Binding-site contacts:
Ligand atom C8 contacts residue ARG57 of chain 1.B at 4.2 Å.
Ligand atom C5 contacts residue NAG1 of chain 1.R at 4.3 Å.
Ligand atom C8 contacts residue ASN69 of chain 1.B at 3.4 Å.
Ligand atom C7 contacts residue SER70 of chain 1.B at 4.4 Å.
Ligand atom O5 contacts residue ASN69 of chain 1.B at 2.8 Å (h-bond).
Ligand atom O1 contacts residue VAL31 of chain 1.B at 3.4 Å (h-bond).
Ligand atom O4 contacts residue NAG1 of chain 1.R at 3.0 Å.
Ligand atom C2 contacts residue VAL31 of chain 1.B at 4.0 Å (hydrophobic).
Ligand atom C1 contacts residue ASN69 of chain 1.B at 2.7 Å.
Ligand atom C6 contacts residue MET33 of chain 1.B at 3.5 Å (hydrophobic).
Ligand atom C3 contacts residue VAL31 of chain 1.B at 3.0 Å (hydrophobic).
Ligand atom O5 contacts residue MET33 of chain 1.B at 4.2 Å.
Ligand atom C8 contacts residue SER70 of chain 1.B at 3.7 Å.
Ligand atom C1 contacts residue VAL31 of chain 1.B at 4.3 Å (hydrophobic).
Ligand atom N2 contacts residue ASN69 of chain 1.B at 4.3 Å.
Ligand atom O4 contacts residue VAL31 of chain 1.B at 3.3 Å.
Ligand atom C6 contacts residue ASN69 of chain 1.B at 4.4 Å.
Ligand atom O3 contacts residue NAG1 of chain 1.R at 2.6 Å (h-bond).
Ligand atom O1 contacts residue ASN69 of chain 1.B at 2.1 Å (h-bond).
Ligand atom C3 contacts residue NAG1 of chain 1.R at 3.7 Å.
Ligand atom O3 contacts residue VAL31 of chain 1.B at 3.6 Å.
Ligand atom C6 contacts residue NAG1 of chain 1.R at 4.3 Å.
Ligand atom C4 contacts residue VAL31 of chain 1.B at 3.8 Å (hydrophobic).
Ligand atom O1 contacts residue SER70 of chain 1.B at 4.2 Å.
Ligand atom C6 contacts residue LEU24 of chain 1.B at 4.5 Å (hydrophobic).
Ligand atom C5 contacts residue MET33 of chain 1.B at 3.7 Å (hydrophobic).
Ligand atom O7 contacts residue ASN69 of chain 1.B at 3.8 Å.
Ligand atom O1 contacts residue MET33 of chain 1.B at 3.9 Å.
Ligand atom N2 contacts residue VAL31 of chain 1.B at 4.0 Å.
Ligand atom C4 contacts residue NAG1 of chain 1.R at 3.2 Å.
Ligand atom C2 contacts residue ASN69 of chain 1.B at 4.2 Å.
Ligand atom C5 contacts residue ASN69 of chain 1.B at 3.7 Å.
Ligand atom C7 contacts residue ASN69 of chain 1.B at 3.8 Å.
Ligand atom C5 contacts residue VAL31 of chain 1.B at 4.2 Å (hydrophobic).
Ligand atom O6 contacts residue NAG1 of chain 1.R at 3.0 Å.

Sequence of chain 1.B:
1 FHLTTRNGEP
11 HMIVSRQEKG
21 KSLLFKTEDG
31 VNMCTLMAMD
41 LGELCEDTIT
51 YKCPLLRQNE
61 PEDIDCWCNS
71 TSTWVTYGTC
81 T

The protein below binds the small molecule below.
Small molecule (SMILES): CC(=O)N[C@@H]1[C@@H](O)[C@H](O)[C@@H](CO)O[C@H]1O